Sequence of chain 1.C:
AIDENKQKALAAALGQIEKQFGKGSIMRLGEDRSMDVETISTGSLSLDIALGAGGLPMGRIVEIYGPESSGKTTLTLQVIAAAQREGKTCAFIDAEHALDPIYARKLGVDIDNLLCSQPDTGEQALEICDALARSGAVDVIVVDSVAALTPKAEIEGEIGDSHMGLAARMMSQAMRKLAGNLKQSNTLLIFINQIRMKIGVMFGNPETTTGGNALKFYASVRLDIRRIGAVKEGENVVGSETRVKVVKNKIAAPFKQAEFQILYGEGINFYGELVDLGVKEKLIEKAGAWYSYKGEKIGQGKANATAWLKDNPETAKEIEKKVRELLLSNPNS

The protein below binds the small molecule below.
Small molecule (SMILES): Nc1ncnc2c1ncn2[C@@H]1O[C@H](COP(=O)(O)OP(=O)(O)OP(O)(O)=S)[C@@H](O)[C@H]1O

Binding-site contacts:
Ligand atom O1B contacts residue MG1 of chain 1.F at 3.8 Å.
Ligand atom O1A contacts residue THR75 of chain 1.C at 2.4 Å (h-bond).
Ligand atom O2B contacts residue LYS73 of chain 1.C at 3.3 Å (salt-bridge).
Ligand atom O3B contacts residue SER70 of chain 1.C at 3.4 Å.
Ligand atom C6 contacts residue TYR104 of chain 1.C at 3.5 Å (hydrophobic).
Ligand atom N3 contacts residue TYR104 of chain 1.C at 4.0 Å.
Ligand atom C3' contacts residue SER70 of chain 1.C at 3.9 Å.
Ligand atom N6 contacts residue TYR104 of chain 1.C at 3.4 Å.
Ligand atom O4' contacts residue TYR265 of chain 1.C at 3.7 Å.
Ligand atom PB contacts residue LYS73 of chain 1.C at 3.6 Å.
Ligand atom PB contacts residue GLY72 of chain 1.C at 3.6 Å.
Ligand atom C5' contacts residue THR75 of chain 1.C at 3.3 Å.
Ligand atom PG contacts residue MG1 of chain 1.F at 3.5 Å.
Ligand atom O5' contacts residue GLY72 of chain 1.C at 3.7 Å.
Ligand atom C5' contacts residue GLY72 of chain 1.C at 3.6 Å.
Ligand atom N3 contacts residue TYR265 of chain 1.C at 3.6 Å.
Ligand atom PB contacts residue SER70 of chain 1.C at 4.0 Å.
Ligand atom O3A contacts residue GLY72 of chain 1.C at 3.6 Å.
Ligand atom O3A contacts residue THR74 of chain 1.C at 3.3 Å (h-bond).
Ligand atom O2G contacts residue THR74 of chain 1.C at 3.3 Å (h-bond).
Ligand atom PA contacts residue THR75 of chain 1.C at 3.7 Å.
Ligand atom C2 contacts residue TYR104 of chain 1.C at 3.5 Å (hydrophobic).
Ligand atom O3A contacts residue THR75 of chain 1.C at 4.0 Å.
Ligand atom S1G contacts residue SER70 of chain 1.C at 3.6 Å.
Ligand atom O3' contacts residue SER70 of chain 1.C at 3.9 Å.
Ligand atom O2G contacts residue MG1 of chain 1.F at 2.0 Å.
Ligand atom O3A contacts residue LYS73 of chain 1.C at 3.5 Å (salt-bridge).
Ligand atom O4' contacts residue TYR104 of chain 1.C at 4.0 Å.
Ligand atom N1 contacts residue TYR104 of chain 1.C at 3.4 Å.
Ligand atom O3' contacts residue TYR265 of chain 1.C at 3.6 Å.
Ligand atom O1B contacts residue THR74 of chain 1.C at 3.5 Å (h-bond).
Ligand atom O3' contacts residue SER241 of chain 1.C at 4.0 Å.
Ligand atom O1B contacts residue LYS73 of chain 1.C at 3.1 Å (salt-bridge).
Ligand atom O2B contacts residue SER70 of chain 1.C at 3.0 Å.
Ligand atom O2' contacts residue SER70 of chain 1.C at 3.7 Å.
Ligand atom O2B contacts residue GLY72 of chain 1.C at 2.3 Å (h-bond).
Ligand atom O2B contacts residue SER71 of chain 1.C at 2.6 Å (h-bond).
Ligand atom C4 contacts residue TYR104 of chain 1.C at 4.0 Å (hydrophobic).
Ligand atom S1G contacts residue LYS73 of chain 1.C at 3.7 Å.
Ligand atom C2 contacts residue TYR265 of chain 1.C at 3.7 Å (hydrophobic).